The small molecule below binds the protein below.
Small molecule (SMILES): O=P(O)(O)OC[C@H](O)CO

Binding-site contacts:
Ligand atom C1 contacts residue GLY263 of chain 1.B at 3.9 Å.
Ligand atom C2 contacts residue GLU259 of chain 1.B at 4.0 Å.
Ligand atom O4P contacts residue HIS316 of chain 1.B at 3.7 Å.
Ligand atom O1 contacts residue GLU259 of chain 1.B at 2.9 Å (salt-bridge).
Ligand atom P contacts residue LEU318 of chain 1.B at 3.2 Å.
Ligand atom O1 contacts residue LYS100 of chain 1.B at 3.0 Å (salt-bridge).
Ligand atom O3P contacts residue HIS316 of chain 1.B at 4.2 Å.
Ligand atom C1 contacts residue THR262 of chain 1.B at 3.3 Å.
Ligand atom C3 contacts residue LEU96 of chain 1.B at 3.6 Å (hydrophobic).
Ligand atom O2P contacts residue SER97 of chain 1.B at 4.3 Å.
Ligand atom P contacts residue GLY317 of chain 1.B at 3.9 Å.
Ligand atom O1 contacts residue SER97 of chain 1.B at 3.2 Å (h-bond).
Ligand atom O2 contacts residue LEU318 of chain 1.B at 3.4 Å (h-bond).
Ligand atom C1 contacts residue GLU259 of chain 1.B at 3.3 Å.
Ligand atom O3P contacts residue SER97 of chain 1.B at 3.0 Å (h-bond).
Ligand atom O1P contacts residue LEU96 of chain 1.B at 4.1 Å.
Ligand atom O2 contacts residue GLU259 of chain 1.B at 3.2 Å (salt-bridge).
Ligand atom O3P contacts residue TYR182 of chain 1.B at 3.6 Å (h-bond).
Ligand atom C3 contacts residue LEU318 of chain 1.B at 2.7 Å (hydrophobic).
Ligand atom O1P contacts residue GLY317 of chain 1.B at 3.6 Å.
Ligand atom C2 contacts residue LEU318 of chain 1.B at 3.6 Å (hydrophobic).
Ligand atom P contacts residue HIS316 of chain 1.B at 4.3 Å.
Ligand atom C1 contacts residue LEU96 of chain 1.B at 3.7 Å (hydrophobic).
Ligand atom C1 contacts residue SER97 of chain 1.B at 3.4 Å.
Ligand atom P contacts residue SER97 of chain 1.B at 3.3 Å.
Ligand atom O1 contacts residue SER184 of chain 1.B at 4.2 Å.
Ligand atom O4P contacts residue SER97 of chain 1.B at 4.3 Å.
Ligand atom C3 contacts residue GLY317 of chain 1.B at 4.2 Å.
Ligand atom O1 contacts residue GLY263 of chain 1.B at 4.0 Å.
Ligand atom O1P contacts residue HIS316 of chain 1.B at 4.4 Å.
Ligand atom C1 contacts residue LYS100 of chain 1.B at 4.2 Å.
Ligand atom C3 contacts residue SER97 of chain 1.B at 3.3 Å.
Ligand atom O1P contacts residue LEU318 of chain 1.B at 3.2 Å (h-bond).
Ligand atom C2 contacts residue SER97 of chain 1.B at 3.4 Å.
Ligand atom O4P contacts residue LEU318 of chain 1.B at 2.4 Å (h-bond).
Ligand atom O1P contacts residue SER97 of chain 1.B at 2.4 Å (h-bond).
Ligand atom O1 contacts residue THR262 of chain 1.B at 2.7 Å (h-bond).
Ligand atom O4P contacts residue GLY317 of chain 1.B at 2.9 Å.
Ligand atom O2P contacts residue LEU318 of chain 1.B at 3.0 Å (h-bond).
Ligand atom O2 contacts residue TYR320 of chain 1.B at 4.2 Å.

Sequence of chain 1.B:
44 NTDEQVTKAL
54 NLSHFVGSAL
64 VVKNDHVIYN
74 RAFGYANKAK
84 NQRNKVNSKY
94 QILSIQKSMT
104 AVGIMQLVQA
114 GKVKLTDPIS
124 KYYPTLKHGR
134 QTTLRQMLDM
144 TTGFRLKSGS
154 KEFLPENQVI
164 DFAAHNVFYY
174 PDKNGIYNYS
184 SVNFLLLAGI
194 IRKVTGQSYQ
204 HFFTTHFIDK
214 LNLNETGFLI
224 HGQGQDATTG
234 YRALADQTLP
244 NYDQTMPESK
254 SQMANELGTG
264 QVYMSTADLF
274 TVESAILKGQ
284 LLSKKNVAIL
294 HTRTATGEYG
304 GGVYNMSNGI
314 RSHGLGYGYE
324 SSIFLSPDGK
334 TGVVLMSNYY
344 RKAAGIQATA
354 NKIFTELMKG